Binding-site contacts:
Ligand atom C20 contacts residue CYS105 of chain 1.A at 3.7 Å (hydrophobic).
Ligand atom C14 contacts residue CYS105 of chain 1.A at 3.6 Å (hydrophobic).
Ligand atom O23 contacts residue CYS105 of chain 1.A at 3.0 Å (h-bond).
Ligand atom N19 contacts residue CYS105 of chain 1.A at 3.7 Å.
Ligand atom C11 contacts residue ILE101 of chain 1.A at 3.7 Å (hydrophobic).
Ligand atom O01 contacts residue SER162 of chain 1.A at 2.6 Å (h-bond).
Ligand atom C02 contacts residue ARG108 of chain 1.A at 3.7 Å.
Ligand atom C10 contacts residue CYS105 of chain 1.A at 3.6 Å (hydrophobic).
Ligand atom C27 contacts residue ILE146 of chain 1.A at 3.7 Å (hydrophobic).
Ligand atom O01 contacts residue ARG108 of chain 1.A at 2.7 Å (salt-bridge).
Ligand atom C09 contacts residue ARG108 of chain 1.A at 3.6 Å.
Ligand atom C09 contacts residue HIS86 of chain 1.A at 3.5 Å.
Ligand atom C14 contacts residue LYS187 of chain 1.A at 3.5 Å.
Ligand atom C26 contacts residue ARG108 of chain 1.A at 3.5 Å.
Ligand atom C24 contacts residue ARG108 of chain 1.A at 3.7 Å.
Ligand atom O03 contacts residue HIS86 of chain 1.A at 3.0 Å.
Ligand atom C10 contacts residue ILE101 of chain 1.A at 3.4 Å (hydrophobic).
Ligand atom C02 contacts residue ILE161 of chain 1.A at 3.7 Å (hydrophobic).
Ligand atom C04 contacts residue HIS86 of chain 1.A at 3.5 Å.
Ligand atom O21 contacts residue SER109 of chain 1.A at 3.6 Å.
Ligand atom O01 contacts residue ILE161 of chain 1.A at 3.5 Å.
Ligand atom C24 contacts residue SER109 of chain 1.A at 3.7 Å.
Ligand atom O03 contacts residue PHE84 of chain 1.A at 3.7 Å.
Ligand atom C08 contacts residue GLY104 of chain 1.A at 3.3 Å.
Ligand atom O23 contacts residue LYS187 of chain 1.A at 2.3 Å (salt-bridge).
Ligand atom C26 contacts residue ALA112 of chain 1.A at 3.6 Å (hydrophobic).
Ligand atom C05 contacts residue ILE161 of chain 1.A at 3.6 Å (hydrophobic).
Ligand atom O03 contacts residue SER162 of chain 1.A at 3.0 Å (h-bond).
Ligand atom C15 contacts residue CYS105 of chain 1.A at 3.3 Å (hydrophobic).
Ligand atom C15 contacts residue LYS187 of chain 1.A at 3.6 Å.
Ligand atom C02 contacts residue HIS86 of chain 1.A at 3.2 Å.
Ligand atom C06 contacts residue MET168 of chain 1.A at 3.6 Å (hydrophobic).
Ligand atom O01 contacts residue HIS86 of chain 1.A at 3.7 Å.
Ligand atom O21 contacts residue ILE146 of chain 1.A at 3.4 Å.
Ligand atom C22 contacts residue LYS187 of chain 1.A at 3.2 Å.
Ligand atom C24 contacts residue ILE146 of chain 1.A at 3.7 Å (hydrophobic).
Ligand atom C04 contacts residue ILE161 of chain 1.A at 3.6 Å (hydrophobic).
Ligand atom C22 contacts residue CYS105 of chain 1.A at 3.1 Å (hydrophobic).
Ligand atom C02 contacts residue SER162 of chain 1.A at 3.4 Å.
Ligand atom C28 contacts residue LEU153 of chain 1.A at 3.7 Å (hydrophobic).

Sequence of chain 1.A:
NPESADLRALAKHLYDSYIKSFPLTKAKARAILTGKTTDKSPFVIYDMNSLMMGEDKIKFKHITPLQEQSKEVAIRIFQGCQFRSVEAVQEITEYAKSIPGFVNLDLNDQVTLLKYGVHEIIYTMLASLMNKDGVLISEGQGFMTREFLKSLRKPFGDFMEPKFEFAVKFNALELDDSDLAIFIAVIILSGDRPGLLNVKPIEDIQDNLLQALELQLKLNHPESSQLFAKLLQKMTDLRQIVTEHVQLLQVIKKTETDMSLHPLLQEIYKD

This protein binds this small molecule.
Small molecule (SMILES): CCCCCN1C(=O)C(=O)c2cc(SCCc3ccc(C(=O)O)cc3)ccc21